Sequence of chain 1.A:
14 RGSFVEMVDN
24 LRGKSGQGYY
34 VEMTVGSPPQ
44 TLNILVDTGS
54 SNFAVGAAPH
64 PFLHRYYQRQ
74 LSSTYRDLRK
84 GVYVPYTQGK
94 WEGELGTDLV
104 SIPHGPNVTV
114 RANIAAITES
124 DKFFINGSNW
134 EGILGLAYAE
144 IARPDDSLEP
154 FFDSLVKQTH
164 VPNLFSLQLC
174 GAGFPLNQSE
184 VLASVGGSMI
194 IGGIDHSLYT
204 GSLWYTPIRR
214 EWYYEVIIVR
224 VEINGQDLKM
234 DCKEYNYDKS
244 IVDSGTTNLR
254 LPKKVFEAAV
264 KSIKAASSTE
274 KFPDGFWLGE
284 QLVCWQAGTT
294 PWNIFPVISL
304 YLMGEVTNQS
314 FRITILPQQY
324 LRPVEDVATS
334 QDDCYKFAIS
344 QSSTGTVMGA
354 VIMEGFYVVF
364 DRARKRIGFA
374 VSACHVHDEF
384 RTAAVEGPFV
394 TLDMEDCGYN

Binding-site contacts:
Ligand atom O1 contacts residue ASP246 of chain 1.A at 2.6 Å (salt-bridge).
Ligand atom N contacts residue TYR216 of chain 1.A at 3.5 Å (h-bond).
Ligand atom O contacts residue TYR89 of chain 1.A at 3.0 Å.
Ligand atom CA contacts residue THR250 of chain 1.A at 3.5 Å.
Ligand atom O contacts residue THR90 of chain 1.A at 3.4 Å.
Ligand atom C contacts residue GLY248 of chain 1.A at 3.5 Å.
Ligand atom N contacts residue THR250 of chain 1.A at 2.9 Å (h-bond).
Ligand atom O contacts residue THR249 of chain 1.A at 3.2 Å.
Ligand atom N contacts residue PRO88 of chain 1.A at 3.0 Å (h-bond).
Ligand atom CG2 contacts residue THR250 of chain 1.A at 3.3 Å.
Ligand atom C1 contacts residue GLN91 of chain 1.A at 3.4 Å.
Ligand atom C2 contacts residue LEU48 of chain 1.A at 3.4 Å (hydrophobic).
Ligand atom CG1 contacts residue GLN30 of chain 1.A at 3.4 Å.
Ligand atom O contacts residue GLY248 of chain 1.A at 3.4 Å (h-bond).
Ligand atom CE1 contacts residue GLU143 of chain 1.A at 3.3 Å.
Ligand atom C contacts residue TYR216 of chain 1.A at 3.4 Å (hydrophobic).
Ligand atom CB contacts residue THR250 of chain 1.A at 3.5 Å.
Ligand atom C6 contacts residue ASP246 of chain 1.A at 3.5 Å.
Ligand atom CG contacts residue TYR89 of chain 1.A at 3.6 Å (hydrophobic).
Ligand atom O contacts residue TYR216 of chain 1.A at 2.4 Å (h-bond).
Ligand atom O contacts residue THR90 of chain 1.A at 2.7 Å (h-bond).
Ligand atom O contacts residue THR250 of chain 1.A at 2.8 Å (h-bond).
Ligand atom CB contacts residue TYR216 of chain 1.A at 3.4 Å (hydrophobic).
Ligand atom CB contacts residue GLN91 of chain 1.A at 3.5 Å.
Ligand atom N contacts residue GLY248 of chain 1.A at 3.1 Å (h-bond).
Ligand atom O contacts residue GLN91 of chain 1.A at 3.0 Å (h-bond).
Ligand atom O1 contacts residue ASP50 of chain 1.A at 2.5 Å (salt-bridge).
Ligand atom CG2 contacts residue GLY248 of chain 1.A at 3.0 Å.
Ligand atom C7 contacts residue ASP246 of chain 1.A at 3.3 Å.
Ligand atom CG contacts residue ARG253 of chain 1.A at 3.3 Å.
Ligand atom C6 contacts residue ASP50 of chain 1.A at 3.5 Å.
Ligand atom CA contacts residue GLY29 of chain 1.A at 2.9 Å.
Ligand atom O contacts residue ARG146 of chain 1.A at 3.0 Å (salt-bridge).
Ligand atom C contacts residue GLY29 of chain 1.A at 3.2 Å.
Ligand atom N contacts residue GLY29 of chain 1.A at 3.4 Å (h-bond).
Ligand atom N contacts residue GLY52 of chain 1.A at 3.0 Å (h-bond).
Ligand atom CG1 contacts residue GLY29 of chain 1.A at 3.6 Å.
Ligand atom ND2 contacts residue ARG253 of chain 1.A at 2.7 Å (salt-bridge).
Ligand atom CB contacts residue GLY248 of chain 1.A at 3.5 Å.
Ligand atom N contacts residue GLY29 of chain 1.A at 3.4 Å (h-bond).

A protein and the small-molecule ligand that binds it are described below.
Small molecule (SMILES): CC(C)C[C@H](NC(=O)[C@H](CC(N)=O)NC(=O)[C@@H](NC(=O)[C@@H](N)CCC(=O)O)C(C)C)[C@@H](O)C[C@@H](C)C(=O)N[C@@H](C)C(=O)N[C@@H](CCC(=O)O)C(=O)N[C@@H](Cc1ccccc1)C(=O)O